Sequence of chain 37.E:
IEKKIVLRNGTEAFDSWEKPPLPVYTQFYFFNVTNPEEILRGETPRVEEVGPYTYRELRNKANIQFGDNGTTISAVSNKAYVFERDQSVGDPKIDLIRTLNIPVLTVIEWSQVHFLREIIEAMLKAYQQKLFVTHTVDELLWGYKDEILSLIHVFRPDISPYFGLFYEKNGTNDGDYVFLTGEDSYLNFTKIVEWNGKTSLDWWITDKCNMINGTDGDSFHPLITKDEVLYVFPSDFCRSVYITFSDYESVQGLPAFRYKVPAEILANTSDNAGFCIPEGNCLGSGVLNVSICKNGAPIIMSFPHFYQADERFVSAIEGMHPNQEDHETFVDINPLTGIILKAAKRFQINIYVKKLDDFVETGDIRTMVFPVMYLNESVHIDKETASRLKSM

The small molecule below binds the protein below.
Small molecule (SMILES): CC(=O)N[C@H]1[C@H](O[C@H]2[C@H](O)[C@@H](NC(C)=O)CO[C@@H]2CO)O[C@H](CO)[C@@H](O)[C@@H]1O

Binding-site contacts:
Ligand atom O5 contacts residue ASN182 of chain 37.E at 2.4 Å (h-bond).
Ligand atom C8 contacts residue ASN182 of chain 37.E at 4.3 Å.
Ligand atom C1 contacts residue TYR93 of chain 37.E at 3.8 Å (hydrophobic).
Ligand atom C2 contacts residue ASN182 of chain 37.E at 2.5 Å.
Ligand atom C8 contacts residue TRP154 of chain 37.E at 3.6 Å (hydrophobic).
Ligand atom C3 contacts residue VAL94 of chain 37.E at 4.4 Å (hydrophobic).
Ligand atom C7 contacts residue TYR93 of chain 37.E at 4.3 Å (hydrophobic).
Ligand atom C4 contacts residue ASN182 of chain 37.E at 4.3 Å.
Ligand atom C3 contacts residue ASN182 of chain 37.E at 3.8 Å.
Ligand atom O7 contacts residue ASN182 of chain 37.E at 2.9 Å (h-bond).
Ligand atom O7 contacts residue VAL94 of chain 37.E at 3.5 Å.
Ligand atom C7 contacts residue TRP154 of chain 37.E at 4.5 Å (hydrophobic).
Ligand atom O4 contacts residue VAL94 of chain 37.E at 3.7 Å.
Ligand atom O7 contacts residue TRP154 of chain 37.E at 4.5 Å.
Ligand atom C8 contacts residue TYR93 of chain 37.E at 4.4 Å (hydrophobic).
Ligand atom C2 contacts residue VAL94 of chain 37.E at 4.3 Å (hydrophobic).
Ligand atom C8 contacts residue ASP150 of chain 37.E at 4.3 Å.
Ligand atom C1 contacts residue ASN182 of chain 37.E at 1.4 Å.
Ligand atom C3 contacts residue TYR93 of chain 37.E at 3.8 Å (hydrophobic).
Ligand atom C7 contacts residue ASN182 of chain 37.E at 3.1 Å.
Ligand atom N2 contacts residue ASN182 of chain 37.E at 2.9 Å (h-bond).
Ligand atom C5 contacts residue ASN182 of chain 37.E at 3.6 Å.
Ligand atom C2 contacts residue TYR93 of chain 37.E at 3.8 Å (hydrophobic).
Ligand atom N2 contacts residue TYR93 of chain 37.E at 3.3 Å (h-bond).
Ligand atom O3 contacts residue VAL94 of chain 37.E at 4.5 Å.
Ligand atom O7 contacts residue LEU70 of chain 37.E at 3.7 Å.